Binding-site contacts:
Ligand atom O4 contacts residue LEU600 of chain 1.A at 3.5 Å.
Ligand atom C8 contacts residue SER398 of chain 1.B at 3.6 Å.
Ligand atom C2 contacts residue ASP601 of chain 1.A at 3.7 Å.
Ligand atom C2 contacts residue NAG1 of chain 1.C at 3.8 Å.
Ligand atom O7 contacts residue NAG1 of chain 1.C at 3.2 Å.
Ligand atom C3 contacts residue ASN371 of chain 1.B at 3.8 Å.
Ligand atom O5 contacts residue ASN371 of chain 1.B at 2.4 Å (h-bond).
Ligand atom C8 contacts residue GLU400 of chain 1.B at 3.5 Å.
Ligand atom C7 contacts residue ASN371 of chain 1.B at 3.1 Å.
Ligand atom C1 contacts residue LEU600 of chain 1.A at 3.0 Å (hydrophobic).
Ligand atom O6 contacts residue ASP601 of chain 1.A at 1.1 Å.
Ligand atom O7 contacts residue LEU600 of chain 1.A at 3.5 Å.
Ligand atom C6 contacts residue LEU600 of chain 1.A at 3.1 Å (hydrophobic).
Ligand atom C8 contacts residue SER369 of chain 1.B at 3.7 Å.
Ligand atom C3 contacts residue ASP601 of chain 1.A at 3.1 Å.
Ligand atom O7 contacts residue ASP601 of chain 1.A at 2.8 Å (salt-bridge).
Ligand atom C7 contacts residue NAG1 of chain 1.C at 3.9 Å.
Ligand atom O5 contacts residue LEU600 of chain 1.A at 3.2 Å.
Ligand atom C7 contacts residue ASP601 of chain 1.A at 3.0 Å.
Ligand atom C6 contacts residue ASP601 of chain 1.A at 0.5 Å.
Ligand atom C2 contacts residue LEU600 of chain 1.A at 3.2 Å (hydrophobic).
Ligand atom C7 contacts residue LEU600 of chain 1.A at 3.9 Å (hydrophobic).
Ligand atom C1 contacts residue ASP601 of chain 1.A at 2.7 Å.
Ligand atom N2 contacts residue ASP601 of chain 1.A at 2.7 Å (salt-bridge).
Ligand atom C5 contacts residue LEU600 of chain 1.A at 2.8 Å (hydrophobic).
Ligand atom C2 contacts residue ASN371 of chain 1.B at 2.5 Å.
Ligand atom N2 contacts residue ASN371 of chain 1.B at 2.9 Å (h-bond).
Ligand atom C4 contacts residue ASP601 of chain 1.A at 1.7 Å.
Ligand atom C5 contacts residue ASN371 of chain 1.B at 3.6 Å.
Ligand atom O5 contacts residue ASP601 of chain 1.A at 1.9 Å (salt-bridge).
Ligand atom C3 contacts residue LEU600 of chain 1.A at 2.8 Å (hydrophobic).
Ligand atom C7 contacts residue SER398 of chain 1.B at 3.7 Å.
Ligand atom O7 contacts residue ASN371 of chain 1.B at 2.8 Å (h-bond).
Ligand atom N2 contacts residue LEU600 of chain 1.A at 3.4 Å.
Ligand atom C4 contacts residue LEU600 of chain 1.A at 3.2 Å (hydrophobic).
Ligand atom O7 contacts residue VAL599 of chain 1.A at 3.9 Å.
Ligand atom C1 contacts residue ASN371 of chain 1.B at 1.4 Å.
Ligand atom O4 contacts residue ASP601 of chain 1.A at 2.0 Å (salt-bridge).
Ligand atom O7 contacts residue SER398 of chain 1.B at 2.8 Å (h-bond).
Ligand atom C5 contacts residue ASP601 of chain 1.A at 1.3 Å.

Sequence of chain 1.B:
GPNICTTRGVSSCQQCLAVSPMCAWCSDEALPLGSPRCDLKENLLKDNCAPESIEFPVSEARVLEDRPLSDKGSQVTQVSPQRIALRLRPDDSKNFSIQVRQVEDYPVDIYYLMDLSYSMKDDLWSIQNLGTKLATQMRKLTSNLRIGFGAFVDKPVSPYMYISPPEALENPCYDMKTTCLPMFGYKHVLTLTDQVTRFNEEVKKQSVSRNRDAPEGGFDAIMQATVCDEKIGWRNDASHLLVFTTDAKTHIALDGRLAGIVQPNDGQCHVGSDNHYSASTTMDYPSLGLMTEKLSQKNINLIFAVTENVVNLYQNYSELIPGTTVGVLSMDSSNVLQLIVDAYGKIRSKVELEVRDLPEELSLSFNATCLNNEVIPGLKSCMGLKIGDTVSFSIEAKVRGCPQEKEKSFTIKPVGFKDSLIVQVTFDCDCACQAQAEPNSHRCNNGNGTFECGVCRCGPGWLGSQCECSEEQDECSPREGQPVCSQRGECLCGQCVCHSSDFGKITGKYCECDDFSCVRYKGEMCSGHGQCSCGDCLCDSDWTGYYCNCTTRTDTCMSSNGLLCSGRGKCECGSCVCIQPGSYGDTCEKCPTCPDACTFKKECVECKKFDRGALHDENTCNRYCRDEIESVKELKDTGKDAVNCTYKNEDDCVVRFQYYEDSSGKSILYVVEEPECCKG

Sequence of chain 1.A:
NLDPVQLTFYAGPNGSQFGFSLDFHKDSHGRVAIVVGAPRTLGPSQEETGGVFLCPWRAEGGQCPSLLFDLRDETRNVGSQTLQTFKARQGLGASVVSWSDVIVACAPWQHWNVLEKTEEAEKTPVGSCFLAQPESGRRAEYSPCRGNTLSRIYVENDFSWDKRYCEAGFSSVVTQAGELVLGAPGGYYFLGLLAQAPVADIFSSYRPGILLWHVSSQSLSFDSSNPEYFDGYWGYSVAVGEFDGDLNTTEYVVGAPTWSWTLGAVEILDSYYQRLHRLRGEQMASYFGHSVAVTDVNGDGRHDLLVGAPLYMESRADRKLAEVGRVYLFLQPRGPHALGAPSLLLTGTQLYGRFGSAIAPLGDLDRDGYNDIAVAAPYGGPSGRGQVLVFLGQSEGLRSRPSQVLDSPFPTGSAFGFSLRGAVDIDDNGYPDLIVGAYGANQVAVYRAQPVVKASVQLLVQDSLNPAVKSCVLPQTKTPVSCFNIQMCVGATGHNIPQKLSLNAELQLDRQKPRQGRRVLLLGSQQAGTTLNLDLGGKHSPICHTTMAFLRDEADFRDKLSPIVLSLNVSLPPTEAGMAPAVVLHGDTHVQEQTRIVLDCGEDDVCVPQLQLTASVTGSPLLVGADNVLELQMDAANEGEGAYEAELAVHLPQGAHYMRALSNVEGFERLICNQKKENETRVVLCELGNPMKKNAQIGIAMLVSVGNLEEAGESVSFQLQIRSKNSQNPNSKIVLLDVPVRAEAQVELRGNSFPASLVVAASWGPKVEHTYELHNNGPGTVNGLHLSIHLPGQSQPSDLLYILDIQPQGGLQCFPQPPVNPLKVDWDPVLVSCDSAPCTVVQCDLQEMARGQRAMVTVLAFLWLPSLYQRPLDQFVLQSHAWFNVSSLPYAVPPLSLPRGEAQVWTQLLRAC

A protein and the small-molecule ligand that binds it are described below.
Small molecule (SMILES): CC(=O)N[C@H]1[C@H](O[C@H]2[C@H](O)[C@@H](NC(C)=O)CO[C@@H]2CO)O[C@H](CO)[C@@H](O[C@@H]2O[C@H](CO)[C@@H](O)[C@H](O)[C@@H]2O)[C@@H]1O